The small molecule below binds the protein below.
Small molecule (SMILES): Nc1ccc2nc(N)nc(N)c2c1

Binding-site contacts:
Ligand atom N2 contacts residue PHE132 of chain 1.C at 3.5 Å.
Ligand atom C5 contacts residue NAP1 of chain 1.N at 3.5 Å.
Ligand atom C2 contacts residue PHE132 of chain 1.C at 3.9 Å (hydrophobic).
Ligand atom C4 contacts residue NAP1 of chain 1.N at 3.6 Å.
Ligand atom C8 contacts residue PHE132 of chain 1.C at 3.3 Å (hydrophobic).
Ligand atom C8 contacts residue SER130 of chain 1.C at 3.8 Å.
Ligand atom C1 contacts residue ARG36 of chain 1.C at 3.8 Å.
Ligand atom C7 contacts residue PHE132 of chain 1.C at 3.6 Å (hydrophobic).
Ligand atom C4 contacts residue PHE132 of chain 1.C at 3.5 Å (hydrophobic).
Ligand atom C6 contacts residue PHE132 of chain 1.C at 3.9 Å (hydrophobic).
Ligand atom C7 contacts residue TYR213 of chain 1.C at 3.7 Å (hydrophobic).
Ligand atom N1 contacts residue TYR213 of chain 1.C at 3.8 Å.
Ligand atom C7 contacts residue NAP1 of chain 1.N at 3.7 Å.
Ligand atom N3 contacts residue PHE132 of chain 1.C at 3.7 Å.
Ligand atom C1 contacts residue PHE132 of chain 1.C at 4.1 Å (hydrophobic).
Ligand atom N2 contacts residue SER130 of chain 1.C at 2.8 Å (h-bond).
Ligand atom N4 contacts residue NAP1 of chain 1.N at 3.9 Å.
Ligand atom N1 contacts residue NAP1 of chain 1.N at 3.1 Å (h-bond).
Ligand atom N3 contacts residue NAP1 of chain 1.N at 2.8 Å (h-bond).
Ligand atom C3 contacts residue NAP1 of chain 1.N at 3.7 Å.
Ligand atom NAA contacts residue TYR213 of chain 1.C at 2.8 Å (h-bond).
Ligand atom NAA contacts residue PHE132 of chain 1.C at 3.8 Å.
Ligand atom N1 contacts residue SER130 of chain 1.C at 4.0 Å.
Ligand atom C2 contacts residue NAP1 of chain 1.N at 3.6 Å.
Ligand atom N2 contacts residue NAP1 of chain 1.N at 3.4 Å (h-bond).
Ligand atom C1 contacts residue NAP1 of chain 1.N at 3.8 Å.
Ligand atom NAA contacts residue NAP1 of chain 1.N at 3.4 Å.
Ligand atom C3 contacts residue PHE132 of chain 1.C at 3.5 Å (hydrophobic).
Ligand atom C8 contacts residue NAP1 of chain 1.N at 3.5 Å.
Ligand atom C6 contacts residue NAP1 of chain 1.N at 3.7 Å.
Ligand atom C5 contacts residue PHE132 of chain 1.C at 3.6 Å (hydrophobic).
Ligand atom NAA contacts residue ASP200 of chain 1.C at 3.9 Å.
Ligand atom C2 contacts residue ARG36 of chain 1.C at 3.6 Å.
Ligand atom N2 contacts residue SER131 of chain 1.C at 4.4 Å.
Ligand atom N1 contacts residue PHE132 of chain 1.C at 3.5 Å.
Ligand atom N4 contacts residue PHE132 of chain 1.C at 4.5 Å.

Sequence of chain 1.C:
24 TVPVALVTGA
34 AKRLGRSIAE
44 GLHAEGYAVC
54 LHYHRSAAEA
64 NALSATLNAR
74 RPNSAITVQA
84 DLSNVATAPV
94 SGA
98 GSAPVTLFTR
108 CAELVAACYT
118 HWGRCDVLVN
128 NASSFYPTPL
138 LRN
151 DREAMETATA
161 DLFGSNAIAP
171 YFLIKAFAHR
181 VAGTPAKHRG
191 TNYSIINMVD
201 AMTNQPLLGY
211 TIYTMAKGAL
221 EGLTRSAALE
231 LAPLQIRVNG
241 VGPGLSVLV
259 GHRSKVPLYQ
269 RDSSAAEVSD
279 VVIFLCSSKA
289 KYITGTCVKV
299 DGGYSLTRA